Sequence of chain 1.B:
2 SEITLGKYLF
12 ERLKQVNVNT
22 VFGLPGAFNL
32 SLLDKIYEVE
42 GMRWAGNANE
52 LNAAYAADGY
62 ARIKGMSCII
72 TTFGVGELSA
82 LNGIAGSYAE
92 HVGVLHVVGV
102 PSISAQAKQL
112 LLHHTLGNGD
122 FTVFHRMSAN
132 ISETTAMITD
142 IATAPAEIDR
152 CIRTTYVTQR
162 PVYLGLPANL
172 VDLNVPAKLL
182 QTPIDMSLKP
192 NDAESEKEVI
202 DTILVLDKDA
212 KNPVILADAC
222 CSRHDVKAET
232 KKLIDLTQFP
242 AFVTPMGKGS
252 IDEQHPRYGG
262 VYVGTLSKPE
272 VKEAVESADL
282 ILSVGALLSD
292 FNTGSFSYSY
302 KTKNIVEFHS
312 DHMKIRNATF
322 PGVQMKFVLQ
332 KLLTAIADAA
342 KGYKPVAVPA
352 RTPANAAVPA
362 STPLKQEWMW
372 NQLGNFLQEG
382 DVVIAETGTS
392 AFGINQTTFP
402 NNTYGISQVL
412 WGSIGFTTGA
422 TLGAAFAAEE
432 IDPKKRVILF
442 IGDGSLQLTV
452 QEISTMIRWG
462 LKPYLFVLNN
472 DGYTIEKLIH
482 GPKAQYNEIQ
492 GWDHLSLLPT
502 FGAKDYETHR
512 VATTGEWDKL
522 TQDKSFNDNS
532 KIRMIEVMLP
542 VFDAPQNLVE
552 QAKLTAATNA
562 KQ

Sequence of chain 1.A:
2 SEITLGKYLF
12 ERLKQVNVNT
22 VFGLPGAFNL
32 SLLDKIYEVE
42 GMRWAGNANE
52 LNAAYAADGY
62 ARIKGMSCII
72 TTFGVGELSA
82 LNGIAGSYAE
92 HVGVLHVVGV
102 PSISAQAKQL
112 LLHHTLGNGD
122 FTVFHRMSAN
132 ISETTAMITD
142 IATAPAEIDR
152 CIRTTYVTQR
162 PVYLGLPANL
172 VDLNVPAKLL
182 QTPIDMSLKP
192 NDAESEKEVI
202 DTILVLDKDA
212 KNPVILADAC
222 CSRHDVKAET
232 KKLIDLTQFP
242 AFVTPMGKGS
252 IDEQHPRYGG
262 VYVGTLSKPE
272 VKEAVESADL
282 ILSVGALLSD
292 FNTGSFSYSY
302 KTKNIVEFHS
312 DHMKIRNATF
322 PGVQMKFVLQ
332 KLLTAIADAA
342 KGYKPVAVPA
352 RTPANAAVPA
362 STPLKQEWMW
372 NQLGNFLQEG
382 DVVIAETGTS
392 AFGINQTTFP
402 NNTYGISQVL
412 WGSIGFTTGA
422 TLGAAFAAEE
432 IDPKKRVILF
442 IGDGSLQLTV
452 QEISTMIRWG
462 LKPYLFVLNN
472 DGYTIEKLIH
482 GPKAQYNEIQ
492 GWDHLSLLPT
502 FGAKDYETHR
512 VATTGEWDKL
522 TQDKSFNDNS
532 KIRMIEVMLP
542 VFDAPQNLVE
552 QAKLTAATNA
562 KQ

Binding-site contacts:
Ligand atom O contacts residue TPP1 of chain 1.I at 3.4 Å.
Ligand atom O3 contacts residue TPP1 of chain 1.I at 2.3 Å.
Ligand atom CA contacts residue HIS115 of chain 1.A at 4.1 Å.
Ligand atom C contacts residue GLY27 of chain 1.A at 4.1 Å.
Ligand atom CB contacts residue TPP1 of chain 1.I at 2.7 Å.
Ligand atom O contacts residue HIS114 of chain 1.A at 3.5 Å (h-bond).
Ligand atom OXT contacts residue ALA28 of chain 1.A at 2.9 Å (h-bond).
Ligand atom OXT contacts residue GLU477 of chain 1.B at 2.3 Å (salt-bridge).
Ligand atom CB contacts residue ILE476 of chain 1.B at 4.1 Å (hydrophobic).
Ligand atom OXT contacts residue GLY27 of chain 1.A at 3.7 Å.
Ligand atom CB contacts residue THR388 of chain 1.B at 4.1 Å.
Ligand atom C contacts residue HIS114 of chain 1.A at 4.2 Å.
Ligand atom C contacts residue HIS115 of chain 1.A at 3.8 Å.
Ligand atom O3 contacts residue THR388 of chain 1.B at 4.1 Å.
Ligand atom OXT contacts residue ILE480 of chain 1.B at 4.3 Å.
Ligand atom C contacts residue TPP1 of chain 1.I at 2.7 Å.
Ligand atom C contacts residue GLU477 of chain 1.B at 3.3 Å.
Ligand atom C contacts residue ALA28 of chain 1.A at 3.6 Å (hydrophobic).
Ligand atom CA contacts residue TPP1 of chain 1.I at 1.7 Å.
Ligand atom CA contacts residue GLU477 of chain 1.B at 3.5 Å.
Ligand atom OXT contacts residue TPP1 of chain 1.I at 3.2 Å.
Ligand atom O contacts residue GLU477 of chain 1.B at 4.4 Å.
Ligand atom O3 contacts residue HIS115 of chain 1.A at 3.1 Å (h-bond).
Ligand atom O3 contacts residue HIS114 of chain 1.A at 4.1 Å.
Ligand atom O contacts residue ALA28 of chain 1.A at 3.3 Å (h-bond).
Ligand atom O contacts residue HIS115 of chain 1.A at 2.9 Å (h-bond).
Ligand atom CB contacts residue PHE292 of chain 1.B at 4.2 Å (hydrophobic).
Ligand atom O3 contacts residue GLY413 of chain 1.B at 3.9 Å.
Ligand atom CB contacts residue GLU477 of chain 1.B at 3.7 Å.
Ligand atom O contacts residue GLY27 of chain 1.A at 3.9 Å.

The protein below binds the small molecule below.
Small molecule (SMILES): CC(=O)C(=O)O